Binding-site contacts:
Ligand atom C6 contacts residue PNS1 of chain 1.B at 3.9 Å.
Ligand atom C1 contacts residue PNS1 of chain 1.B at 1.7 Å.
Ligand atom C3 contacts residue PNS1 of chain 1.B at 3.9 Å.
Ligand atom O1 contacts residue PNS1 of chain 1.B at 2.5 Å (h-bond).
Ligand atom C2 contacts residue PNS1 of chain 1.B at 2.8 Å.

A small-molecule ligand and the protein it binds are described below.
Small molecule (SMILES): CC(O)(CC(=O)O)CC(=O)O